Binding-site contacts:
Ligand atom O6 contacts residue TRP359 of chain 4.A at 2.9 Å (h-bond).
Ligand atom C5 contacts residue SER65 of chain 4.A at 4.2 Å.
Ligand atom O1 contacts residue GLY62 of chain 4.A at 4.1 Å.
Ligand atom O5 contacts residue ILE60 of chain 4.A at 3.8 Å.
Ligand atom C1 contacts residue GLY62 of chain 4.A at 3.6 Å.
Ligand atom C4 contacts residue PHE388 of chain 4.A at 4.2 Å (hydrophobic).
Ligand atom O5 contacts residue SER65 of chain 4.A at 3.2 Å (h-bond).
Ligand atom C6 contacts residue TRP359 of chain 4.A at 3.3 Å (hydrophobic).
Ligand atom O6 contacts residue VAL357 of chain 4.A at 4.0 Å.
Ligand atom C1 contacts residue SER65 of chain 4.A at 3.0 Å.
Ligand atom C5 contacts residue TRP359 of chain 4.A at 4.2 Å (hydrophobic).
Ligand atom C6 contacts residue ARG61 of chain 4.A at 3.9 Å.
Ligand atom O1 contacts residue TRP358 of chain 4.A at 3.9 Å.
Ligand atom C5 contacts residue ARG61 of chain 4.A at 3.9 Å.
Ligand atom O5 contacts residue GLY62 of chain 4.A at 4.3 Å.
Ligand atom C5 contacts residue ILE60 of chain 4.A at 3.8 Å (hydrophobic).
Ligand atom O4 contacts residue PHE388 of chain 4.A at 4.0 Å.
Ligand atom C3 contacts residue ARG61 of chain 4.A at 4.5 Å.
Ligand atom O1 contacts residue SER65 of chain 4.A at 2.7 Å (h-bond).
Ligand atom O1 contacts residue TRP359 of chain 4.A at 4.2 Å.
Ligand atom C4 contacts residue ARG61 of chain 4.A at 4.4 Å.
Ligand atom C1 contacts residue ILE60 of chain 4.A at 4.4 Å (hydrophobic).
Ligand atom O2 contacts residue GLY62 of chain 4.A at 4.5 Å.
Ligand atom O5 contacts residue TRP359 of chain 4.A at 3.5 Å.
Ligand atom O2 contacts residue NAG1 of chain 4.D at 4.0 Å.
Ligand atom O4 contacts residue ARG61 of chain 4.A at 3.3 Å (salt-bridge).
Ligand atom C6 contacts residue PHE388 of chain 4.A at 3.8 Å (hydrophobic).
Ligand atom O1 contacts residue LYS63 of chain 4.A at 4.2 Å.
Ligand atom O2 contacts residue LYS63 of chain 4.A at 3.8 Å.
Ligand atom O1 contacts residue ASN66 of chain 4.A at 3.5 Å (h-bond).
Ligand atom C6 contacts residue ILE60 of chain 4.A at 3.8 Å (hydrophobic).
Ligand atom O6 contacts residue PHE388 of chain 4.A at 3.0 Å (h-bond).
Ligand atom C1 contacts residue TRP359 of chain 4.A at 4.4 Å (hydrophobic).
Ligand atom O6 contacts residue ARG61 of chain 4.A at 4.4 Å.

This small molecule binds to this protein.
Small molecule (SMILES): OC[C@H]1O[C@@H](O)[C@H](O)[C@@H](O)[C@@H]1O

Sequence of chain 4.A:
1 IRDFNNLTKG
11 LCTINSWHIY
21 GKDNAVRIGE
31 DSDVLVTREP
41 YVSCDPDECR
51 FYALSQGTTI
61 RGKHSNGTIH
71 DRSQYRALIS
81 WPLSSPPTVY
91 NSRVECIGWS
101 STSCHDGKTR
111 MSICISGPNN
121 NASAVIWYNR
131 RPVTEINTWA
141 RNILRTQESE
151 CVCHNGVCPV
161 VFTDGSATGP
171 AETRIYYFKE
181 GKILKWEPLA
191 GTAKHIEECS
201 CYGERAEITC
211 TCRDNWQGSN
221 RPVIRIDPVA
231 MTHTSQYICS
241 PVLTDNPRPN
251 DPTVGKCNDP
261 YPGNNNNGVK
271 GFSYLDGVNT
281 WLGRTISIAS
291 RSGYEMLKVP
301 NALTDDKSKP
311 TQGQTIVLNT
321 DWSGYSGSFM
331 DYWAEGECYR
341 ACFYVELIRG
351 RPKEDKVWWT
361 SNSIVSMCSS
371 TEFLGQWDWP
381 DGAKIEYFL